The small molecule below binds the protein below.
Small molecule (SMILES): ONCc1nc(CCCCNc2c3c(nc4ccc(Cl)cc24)CCCC3)ccc1O

Sequence of chain 1.B:
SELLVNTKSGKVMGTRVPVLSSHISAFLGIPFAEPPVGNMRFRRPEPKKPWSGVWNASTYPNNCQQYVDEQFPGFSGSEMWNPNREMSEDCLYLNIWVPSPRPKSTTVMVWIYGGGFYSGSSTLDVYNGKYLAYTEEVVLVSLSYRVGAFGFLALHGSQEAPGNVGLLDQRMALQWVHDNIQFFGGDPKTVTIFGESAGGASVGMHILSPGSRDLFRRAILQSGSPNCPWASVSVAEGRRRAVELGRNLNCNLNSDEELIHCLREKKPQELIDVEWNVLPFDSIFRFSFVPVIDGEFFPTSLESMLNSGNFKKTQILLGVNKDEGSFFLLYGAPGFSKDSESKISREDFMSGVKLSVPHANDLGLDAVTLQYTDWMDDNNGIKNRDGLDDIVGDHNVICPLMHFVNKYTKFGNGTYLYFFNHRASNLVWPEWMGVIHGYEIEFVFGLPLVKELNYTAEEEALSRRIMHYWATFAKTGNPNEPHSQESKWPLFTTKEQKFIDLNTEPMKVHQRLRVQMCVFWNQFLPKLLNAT

Binding-site contacts:
Ligand atom O26 contacts residue GLY335 of chain 1.B at 4.5 Å.
Ligand atom N10 contacts residue TRP279 of chain 1.B at 3.9 Å.
Ligand atom O25 contacts residue TYR334 of chain 1.B at 3.2 Å (h-bond).
Ligand atom C5 contacts residue TRP279 of chain 1.B at 3.4 Å (hydrophobic).
Ligand atom C7 contacts residue TRP279 of chain 1.B at 3.4 Å (hydrophobic).
Ligand atom C14 contacts residue TRP279 of chain 1.B at 4.1 Å (hydrophobic).
Ligand atom C9 contacts residue TRP279 of chain 1.B at 3.4 Å (hydrophobic).
Ligand atom C4 contacts residue TRP279 of chain 1.B at 3.4 Å (hydrophobic).
Ligand atom C12 contacts residue ASN280 of chain 1.B at 3.7 Å.
Ligand atom N11 contacts residue TRP279 of chain 1.B at 3.4 Å.
Ligand atom C12 contacts residue TRP279 of chain 1.B at 4.4 Å (hydrophobic).
Ligand atom C17 contacts residue TYR70 of chain 1.B at 4.4 Å (hydrophobic).
Ligand atom N25 contacts residue TYR334 of chain 1.B at 2.7 Å (h-bond).
Ligand atom C15 contacts residue TYR70 of chain 1.B at 4.2 Å (hydrophobic).
Ligand atom N25 contacts residue GLY335 of chain 1.B at 3.9 Å.
Ligand atom C1 contacts residue TRP279 of chain 1.B at 3.4 Å (hydrophobic).
Ligand atom C13 contacts residue TRP279 of chain 1.B at 4.1 Å (hydrophobic).
Ligand atom C8 contacts residue TRP279 of chain 1.B at 3.3 Å (hydrophobic).
Ligand atom C11 contacts residue TRP279 of chain 1.B at 3.7 Å (hydrophobic).
Ligand atom CL2 contacts residue TYR121 of chain 1.B at 4.1 Å.
Ligand atom O25 contacts residue GLY335 of chain 1.B at 3.4 Å.
Ligand atom CL2 contacts residue TYR70 of chain 1.B at 4.1 Å.
Ligand atom C11 contacts residue ASN280 of chain 1.B at 4.2 Å.
Ligand atom C23 contacts residue TYR334 of chain 1.B at 4.2 Å (hydrophobic).
Ligand atom O26 contacts residue TYR334 of chain 1.B at 4.3 Å.
Ligand atom C3 contacts residue TYR70 of chain 1.B at 4.2 Å (hydrophobic).
Ligand atom C3 contacts residue TRP279 of chain 1.B at 3.4 Å (hydrophobic).
Ligand atom C13 contacts residue ASN280 of chain 1.B at 3.9 Å.
Ligand atom C10 contacts residue TYR334 of chain 1.B at 3.2 Å (hydrophobic).
Ligand atom C16 contacts residue TYR70 of chain 1.B at 3.3 Å (hydrophobic).
Ligand atom N11 contacts residue TYR70 of chain 1.B at 4.2 Å.
Ligand atom C6 contacts residue TRP279 of chain 1.B at 3.4 Å (hydrophobic).
Ligand atom C2 contacts residue TRP279 of chain 1.B at 3.4 Å (hydrophobic).
Ligand atom CL2 contacts residue TRP279 of chain 1.B at 3.6 Å.